Sequence of chain 1.H:
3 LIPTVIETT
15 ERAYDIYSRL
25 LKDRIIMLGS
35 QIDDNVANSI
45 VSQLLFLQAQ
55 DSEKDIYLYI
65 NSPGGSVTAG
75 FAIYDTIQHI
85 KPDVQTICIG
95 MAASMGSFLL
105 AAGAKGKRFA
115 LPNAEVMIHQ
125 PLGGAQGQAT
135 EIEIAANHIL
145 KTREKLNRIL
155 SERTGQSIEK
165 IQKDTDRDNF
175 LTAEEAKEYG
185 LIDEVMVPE

Sequence of chain 1.G:
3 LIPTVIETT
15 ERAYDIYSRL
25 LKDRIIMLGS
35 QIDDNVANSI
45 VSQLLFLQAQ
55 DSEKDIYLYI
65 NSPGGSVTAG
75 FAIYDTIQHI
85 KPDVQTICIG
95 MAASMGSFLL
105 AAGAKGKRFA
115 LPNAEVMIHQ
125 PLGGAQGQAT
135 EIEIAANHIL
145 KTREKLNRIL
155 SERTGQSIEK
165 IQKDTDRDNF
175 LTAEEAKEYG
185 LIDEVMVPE

Binding-site contacts:
Ligand atom C18 contacts residue GLN124 of chain 1.G at 3.8 Å.
Ligand atom O1 contacts residue ARG147 of chain 1.G at 3.3 Å.
Ligand atom C5 contacts residue THR169 of chain 1.G at 3.3 Å.
Ligand atom O7 contacts residue THR169 of chain 1.G at 3.7 Å.
Ligand atom C6 contacts residue THR169 of chain 1.G at 3.8 Å.
Ligand atom N25 contacts residue THR146 of chain 1.G at 3.6 Å.
Ligand atom C22 contacts residue GLN132 of chain 1.G at 3.7 Å.
Ligand atom C23 contacts residue GLN132 of chain 1.G at 3.2 Å.
Ligand atom O1 contacts residue LEU150 of chain 1.G at 3.7 Å.
Ligand atom C16 contacts residue GLN124 of chain 1.G at 3.5 Å.
Ligand atom O7 contacts residue ASN151 of chain 1.G at 3.4 Å (h-bond).
Ligand atom N14 contacts residue HIS123 of chain 1.G at 3.8 Å.
Ligand atom N19 contacts residue VAL71 of chain 1.G at 3.6 Å.
Ligand atom C4 contacts residue THR169 of chain 1.G at 3.2 Å.
Ligand atom N14 contacts residue GLN124 of chain 1.G at 2.8 Å (h-bond).
Ligand atom C4 contacts residue ILE136 of chain 1.H at 3.6 Å (hydrophobic).
Ligand atom C26 contacts residue THR146 of chain 1.G at 3.8 Å.
Ligand atom C26 contacts residue ILE143 of chain 1.G at 3.7 Å (hydrophobic).
Ligand atom C18 contacts residue PRO125 of chain 1.G at 3.3 Å (hydrophobic).
Ligand atom C12 contacts residue SER101 of chain 1.G at 3.4 Å.
Ligand atom N3 contacts residue GLN124 of chain 1.G at 2.7 Å (h-bond).
Ligand atom N3 contacts residue ILE136 of chain 1.H at 3.5 Å.
Ligand atom C11 contacts residue LEU154 of chain 1.G at 3.6 Å (hydrophobic).
Ligand atom C17 contacts residue VAL71 of chain 1.G at 3.6 Å (hydrophobic).
Ligand atom C12 contacts residue SER98 of chain 1.G at 3.2 Å.
Ligand atom C18 contacts residue VAL71 of chain 1.G at 3.2 Å (hydrophobic).
Ligand atom O7 contacts residue LEU150 of chain 1.G at 3.4 Å.
Ligand atom C6 contacts residue LEU150 of chain 1.G at 3.7 Å (hydrophobic).
Ligand atom C22 contacts residue THR146 of chain 1.G at 3.7 Å.
Ligand atom C4 contacts residue GLN124 of chain 1.G at 3.3 Å.
Ligand atom C22 contacts residue HIS142 of chain 1.G at 3.5 Å.
Ligand atom N14 contacts residue THR169 of chain 1.G at 3.6 Å.
Ligand atom S13 contacts residue SER98 of chain 1.G at 3.7 Å.
Ligand atom S13 contacts residue GLN124 of chain 1.G at 3.7 Å.
Ligand atom C18 contacts residue LEU126 of chain 1.G at 3.6 Å (hydrophobic).
Ligand atom C10 contacts residue THR169 of chain 1.G at 3.7 Å.
Ligand atom C10 contacts residue LEU154 of chain 1.G at 3.5 Å (hydrophobic).
Ligand atom C6 contacts residue ASN151 of chain 1.G at 3.5 Å.
Ligand atom C8 contacts residue GLN124 of chain 1.G at 3.8 Å.
Ligand atom C5 contacts residue GLN124 of chain 1.G at 3.8 Å.

A small-molecule ligand and the protein it binds are described below.
Small molecule (SMILES): CC(C)n1ncc2cc(C(=O)NCc3coc(-c4cccs4)n3)cnc21